Sequence of chain 1.A:
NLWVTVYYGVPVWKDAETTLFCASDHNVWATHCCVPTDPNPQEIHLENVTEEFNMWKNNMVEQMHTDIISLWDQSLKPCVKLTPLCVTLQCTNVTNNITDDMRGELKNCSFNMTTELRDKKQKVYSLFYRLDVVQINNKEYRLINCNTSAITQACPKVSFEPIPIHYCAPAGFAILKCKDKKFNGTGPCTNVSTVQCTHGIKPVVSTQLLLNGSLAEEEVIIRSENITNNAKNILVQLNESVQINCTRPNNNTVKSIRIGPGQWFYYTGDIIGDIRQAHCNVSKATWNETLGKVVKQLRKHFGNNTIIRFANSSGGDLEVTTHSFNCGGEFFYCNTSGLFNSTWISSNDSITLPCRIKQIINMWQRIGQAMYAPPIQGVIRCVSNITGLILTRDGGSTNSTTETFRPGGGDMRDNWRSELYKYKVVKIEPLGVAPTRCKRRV

Sequence of chain 1.B:
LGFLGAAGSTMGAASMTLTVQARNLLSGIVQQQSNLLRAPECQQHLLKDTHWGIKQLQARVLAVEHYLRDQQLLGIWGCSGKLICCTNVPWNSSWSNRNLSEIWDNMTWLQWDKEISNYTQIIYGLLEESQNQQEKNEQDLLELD

Binding-site contacts:
Ligand atom O7 contacts residue ASN90 of chain 1.A at 4.0 Å.
Ligand atom O7 contacts residue GLY8 of chain 1.B at 4.3 Å.
Ligand atom O6 contacts residue ASN90 of chain 1.A at 4.3 Å.
Ligand atom C8 contacts residue SER9 of chain 1.B at 4.1 Å.
Ligand atom C1 contacts residue ASN90 of chain 1.A at 1.5 Å.
Ligand atom N2 contacts residue GLU89 of chain 1.A at 3.1 Å (salt-bridge).
Ligand atom C2 contacts residue GLU89 of chain 1.A at 4.0 Å.
Ligand atom C7 contacts residue SER9 of chain 1.B at 4.0 Å.
Ligand atom O5 contacts residue ASN90 of chain 1.A at 2.4 Å (h-bond).
Ligand atom C8 contacts residue GLU89 of chain 1.A at 3.9 Å.
Ligand atom C3 contacts residue ASN90 of chain 1.A at 3.9 Å.
Ligand atom C5 contacts residue ASN90 of chain 1.A at 3.8 Å.
Ligand atom O7 contacts residue SER9 of chain 1.B at 3.1 Å.
Ligand atom C7 contacts residue ASN90 of chain 1.A at 3.7 Å.
Ligand atom C7 contacts residue GLU89 of chain 1.A at 3.9 Å.
Ligand atom N2 contacts residue ASN90 of chain 1.A at 3.0 Å (h-bond).
Ligand atom C1 contacts residue GLU89 of chain 1.A at 4.2 Å.
Ligand atom C4 contacts residue ASN90 of chain 1.A at 4.3 Å.
Ligand atom C2 contacts residue ASN90 of chain 1.A at 2.5 Å.
Ligand atom C8 contacts residue GLY5 of chain 1.B at 3.9 Å.
Ligand atom C3 contacts residue GLU89 of chain 1.A at 4.2 Å.
Ligand atom C8 contacts residue LEU1 of chain 1.B at 4.3 Å (hydrophobic).

A protein and the small-molecule ligand that binds it are described below.
Small molecule (SMILES): CC(=O)N[C@H]1[C@H](O[C@H]2[C@H](O)[C@@H](NC(C)=O)CO[C@@H]2CO)O[C@H](CO)[C@@H](O)[C@@H]1O